The small molecule below binds the protein below.
Small molecule (SMILES): N[C@@H](CC(=O)O)C(=O)O

Sequence of chain 1.A:
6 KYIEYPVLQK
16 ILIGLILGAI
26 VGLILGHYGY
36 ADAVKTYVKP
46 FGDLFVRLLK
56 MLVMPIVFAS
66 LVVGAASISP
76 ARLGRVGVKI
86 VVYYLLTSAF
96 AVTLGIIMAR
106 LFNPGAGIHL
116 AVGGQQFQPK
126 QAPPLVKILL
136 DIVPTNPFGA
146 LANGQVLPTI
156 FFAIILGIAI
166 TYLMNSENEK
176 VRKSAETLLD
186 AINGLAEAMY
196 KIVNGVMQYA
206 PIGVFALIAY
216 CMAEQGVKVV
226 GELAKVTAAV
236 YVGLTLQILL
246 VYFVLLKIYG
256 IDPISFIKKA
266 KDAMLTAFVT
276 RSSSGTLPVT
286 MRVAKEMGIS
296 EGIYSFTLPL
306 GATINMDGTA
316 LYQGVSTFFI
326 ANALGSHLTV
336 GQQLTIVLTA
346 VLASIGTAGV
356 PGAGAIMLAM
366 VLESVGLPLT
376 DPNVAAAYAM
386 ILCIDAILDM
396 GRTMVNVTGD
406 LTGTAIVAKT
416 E

Binding-site contacts:
Ligand atom OD1 contacts residue THR352 of chain 1.A at 3.7 Å.
Ligand atom OXT contacts residue ARG276 of chain 1.A at 3.7 Å.
Ligand atom CB contacts residue GLY354 of chain 1.A at 3.8 Å.
Ligand atom OXT contacts residue GLY354 of chain 1.A at 3.1 Å (h-bond).
Ligand atom CG contacts residue ARG397 of chain 1.A at 3.3 Å.
Ligand atom OD2 contacts residue GLY359 of chain 1.A at 2.4 Å (h-bond).
Ligand atom OD1 contacts residue ARG397 of chain 1.A at 2.8 Å (salt-bridge).
Ligand atom CG contacts residue VAL355 of chain 1.A at 3.8 Å (hydrophobic).
Ligand atom O contacts residue SER278 of chain 1.A at 2.8 Å (h-bond).
Ligand atom CG contacts residue THR352 of chain 1.A at 3.4 Å.
Ligand atom N contacts residue ARG276 of chain 1.A at 3.1 Å (salt-bridge).
Ligand atom OD2 contacts residue ALA358 of chain 1.A at 3.3 Å (h-bond).
Ligand atom N contacts residue ASP394 of chain 1.A at 2.7 Å (salt-bridge).
Ligand atom O contacts residue ASN401 of chain 1.A at 2.8 Å (h-bond).
Ligand atom N contacts residue THR398 of chain 1.A at 2.9 Å (h-bond).
Ligand atom OD2 contacts residue VAL355 of chain 1.A at 3.0 Å (h-bond).
Ligand atom OD2 contacts residue ARG397 of chain 1.A at 3.3 Å (salt-bridge).
Ligand atom C contacts residue SER278 of chain 1.A at 3.4 Å.
Ligand atom C contacts residue ASN401 of chain 1.A at 3.7 Å.
Ligand atom CG contacts residue THR314 of chain 1.A at 3.7 Å.
Ligand atom CA contacts residue ASP394 of chain 1.A at 3.5 Å.
Ligand atom CG contacts residue ASP394 of chain 1.A at 3.7 Å.
Ligand atom OXT contacts residue SER278 of chain 1.A at 2.6 Å (h-bond).
Ligand atom OXT contacts residue THR398 of chain 1.A at 3.3 Å.
Ligand atom OXT contacts residue SER277 of chain 1.A at 3.2 Å.
Ligand atom CA contacts residue THR398 of chain 1.A at 3.2 Å.
Ligand atom CG contacts residue GLY359 of chain 1.A at 3.2 Å.
Ligand atom O contacts residue THR398 of chain 1.A at 3.6 Å.
Ligand atom OD2 contacts residue THR352 of chain 1.A at 3.7 Å.
Ligand atom OD1 contacts residue GLY359 of chain 1.A at 3.2 Å.
Ligand atom C contacts residue GLY354 of chain 1.A at 3.5 Å.
Ligand atom CB contacts residue THR352 of chain 1.A at 3.6 Å.
Ligand atom OD2 contacts residue PRO356 of chain 1.A at 3.1 Å (h-bond).
Ligand atom N contacts residue VAL355 of chain 1.A at 3.2 Å (h-bond).
Ligand atom C contacts residue THR398 of chain 1.A at 3.5 Å.
Ligand atom OD1 contacts residue THR314 of chain 1.A at 2.7 Å (h-bond).
Ligand atom CA contacts residue ASN401 of chain 1.A at 3.8 Å.
Ligand atom OD2 contacts residue ASP394 of chain 1.A at 3.7 Å.
Ligand atom CB contacts residue VAL355 of chain 1.A at 3.6 Å (hydrophobic).
Ligand atom N contacts residue PRO356 of chain 1.A at 3.7 Å.